A small-molecule ligand and the protein it binds are described below.
Small molecule (SMILES): OC[C@H]1O[C@@H](O)[C@H](O)[C@@H]1O

Sequence of chain 1.A:
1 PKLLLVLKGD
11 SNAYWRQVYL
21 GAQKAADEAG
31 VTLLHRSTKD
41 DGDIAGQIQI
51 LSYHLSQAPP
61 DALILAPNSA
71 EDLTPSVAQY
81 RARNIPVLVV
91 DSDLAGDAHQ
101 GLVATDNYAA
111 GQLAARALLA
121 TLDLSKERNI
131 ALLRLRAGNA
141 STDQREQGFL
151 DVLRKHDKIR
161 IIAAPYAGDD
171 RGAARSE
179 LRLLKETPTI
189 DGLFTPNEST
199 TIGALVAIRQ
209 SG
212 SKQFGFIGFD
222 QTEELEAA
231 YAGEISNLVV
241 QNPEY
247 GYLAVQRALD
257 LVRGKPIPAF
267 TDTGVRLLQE

Binding-site contacts:
Ligand atom O3 contacts residue ASP91 of chain 1.A at 2.4 Å (salt-bridge).
Ligand atom O2 contacts residue ARG145 of chain 1.A at 3.0 Å (salt-bridge).
Ligand atom C5 contacts residue ASN139 of chain 1.A at 4.0 Å.
Ligand atom O5 contacts residue SER141 of chain 1.A at 4.0 Å.
Ligand atom O5 contacts residue THR142 of chain 1.A at 4.3 Å.
Ligand atom C3 contacts residue ARG145 of chain 1.A at 4.0 Å.
Ligand atom O3 contacts residue LYS8 of chain 1.A at 2.8 Å (salt-bridge).
Ligand atom O1 contacts residue ARG145 of chain 1.A at 3.0 Å (salt-bridge).
Ligand atom C2 contacts residue TYR14 of chain 1.A at 4.1 Å (hydrophobic).
Ligand atom O5 contacts residue ASN195 of chain 1.A at 4.3 Å.
Ligand atom C4 contacts residue TRP15 of chain 1.A at 3.8 Å (hydrophobic).
Ligand atom O3 contacts residue TRP15 of chain 1.A at 4.0 Å.
Ligand atom O1 contacts residue GLN241 of chain 1.A at 3.3 Å (h-bond).
Ligand atom C4 contacts residue ASN195 of chain 1.A at 3.9 Å.
Ligand atom O2 contacts residue TYR14 of chain 1.A at 3.4 Å (h-bond).
Ligand atom O1 contacts residue ASP221 of chain 1.A at 2.4 Å (salt-bridge).
Ligand atom O1 contacts residue ASN195 of chain 1.A at 3.5 Å.
Ligand atom O4 contacts residue ASP221 of chain 1.A at 3.9 Å.
Ligand atom O3 contacts residue SER92 of chain 1.A at 4.3 Å.
Ligand atom C2 contacts residue ARG145 of chain 1.A at 3.4 Å.
Ligand atom C2 contacts residue ASP91 of chain 1.A at 3.6 Å.
Ligand atom O5 contacts residue LYS8 of chain 1.A at 3.2 Å (salt-bridge).
Ligand atom O2 contacts residue GLN241 of chain 1.A at 3.0 Å (h-bond).
Ligand atom O2 contacts residue ASP91 of chain 1.A at 2.4 Å (salt-bridge).
Ligand atom C1 contacts residue GLN241 of chain 1.A at 3.9 Å.
Ligand atom C3 contacts residue LYS8 of chain 1.A at 3.9 Å.
Ligand atom C1 contacts residue ARG145 of chain 1.A at 4.1 Å.
Ligand atom C2 contacts residue GLN241 of chain 1.A at 3.7 Å.
Ligand atom C3 contacts residue ASP91 of chain 1.A at 3.6 Å.
Ligand atom C5 contacts residue LEU135 of chain 1.A at 3.6 Å (hydrophobic).
Ligand atom C3 contacts residue SER141 of chain 1.A at 3.5 Å.
Ligand atom C1 contacts residue TYR14 of chain 1.A at 3.8 Å (hydrophobic).
Ligand atom O5 contacts residue LEU135 of chain 1.A at 3.7 Å.
Ligand atom C1 contacts residue ASN195 of chain 1.A at 4.3 Å.
Ligand atom C1 contacts residue ASP221 of chain 1.A at 3.3 Å.
Ligand atom O4 contacts residue ASN195 of chain 1.A at 3.5 Å (h-bond).
Ligand atom O4 contacts residue ASN12 of chain 1.A at 4.1 Å.
Ligand atom C5 contacts residue ASN195 of chain 1.A at 3.1 Å.
Ligand atom O3 contacts residue SER141 of chain 1.A at 2.9 Å (h-bond).
Ligand atom O5 contacts residue ASN139 of chain 1.A at 2.8 Å (h-bond).